Binding-site contacts:
Ligand atom N contacts residue NH21 of chain 1.PA at 2.8 Å (h-bond).
Ligand atom CB contacts residue NH21 of chain 1.PA at 3.5 Å.
Ligand atom CD1 contacts residue ASN33 of chain 1.E at 3.6 Å.
Ligand atom ND2 contacts residue LYS30 of chain 1.E at 3.9 Å.
Ligand atom NE2 contacts residue MET36 of chain 1.E at 3.9 Å.
Ligand atom O contacts residue NH21 of chain 1.PA at 3.6 Å.
Ligand atom N contacts residue GLU18 of chain 1.E at 3.8 Å.
Ligand atom CA contacts residue GLU18 of chain 1.E at 3.8 Å.
Ligand atom CD1 contacts residue LEU34 of chain 1.E at 3.1 Å (hydrophobic).
Ligand atom CG contacts residue VAL31 of chain 1.E at 3.4 Å (hydrophobic).
Ligand atom NH2 contacts residue GLU18 of chain 1.E at 4.0 Å.
Ligand atom OE1 contacts residue MET36 of chain 1.E at 3.7 Å.
Ligand atom C contacts residue NH21 of chain 1.PA at 1.3 Å.
Ligand atom NE2 contacts residue LEU34 of chain 1.E at 3.9 Å.
Ligand atom OD1 contacts residue LYS30 of chain 1.E at 3.0 Å.
Ligand atom OE1 contacts residue LEU35 of chain 1.E at 3.7 Å.
Ligand atom CD2 contacts residue THR32 of chain 1.E at 3.7 Å.
Ligand atom O contacts residue NH21 of chain 1.PA at 2.9 Å (h-bond).
Ligand atom CB contacts residue ILE22 of chain 1.E at 3.4 Å (hydrophobic).
Ligand atom C contacts residue ILE22 of chain 1.E at 3.7 Å (hydrophobic).
Ligand atom O contacts residue NH21 of chain 1.PA at 3.9 Å.
Ligand atom O contacts residue ILE22 of chain 1.E at 3.9 Å.
Ligand atom CG2 contacts residue LEU26 of chain 1.E at 3.5 Å (hydrophobic).
Ligand atom O contacts residue NH21 of chain 1.PA at 1.8 Å (h-bond).
Ligand atom CB contacts residue GLU18 of chain 1.E at 3.9 Å.
Ligand atom CG contacts residue LYS30 of chain 1.E at 3.9 Å.
Ligand atom O contacts residue GLU18 of chain 1.E at 3.9 Å.
Ligand atom C contacts residue NH21 of chain 1.PA at 3.1 Å.
Ligand atom ND2 contacts residue VAL31 of chain 1.E at 2.2 Å (h-bond).
Ligand atom N contacts residue ILE22 of chain 1.E at 3.7 Å.
Ligand atom CD2 contacts residue ASN33 of chain 1.E at 3.7 Å.
Ligand atom CB contacts residue GLU18 of chain 1.E at 3.4 Å.
Ligand atom C contacts residue GLU18 of chain 1.E at 3.9 Å.
Ligand atom CB contacts residue LEU34 of chain 1.E at 3.9 Å (hydrophobic).
Ligand atom OD1 contacts residue LYS38 of chain 1.E at 3.5 Å.
Ligand atom CG contacts residue LEU34 of chain 1.E at 3.8 Å (hydrophobic).
Ligand atom CG contacts residue LYS38 of chain 1.E at 3.9 Å.
Ligand atom CA contacts residue NH21 of chain 1.PA at 2.1 Å.
Ligand atom CD2 contacts residue VAL31 of chain 1.E at 3.9 Å (hydrophobic).
Ligand atom CG1 contacts residue ILE22 of chain 1.E at 3.8 Å (hydrophobic).

A small-molecule ligand and the protein it binds are described below.
Small molecule (SMILES): CC(C)C[C@@H]1NC(=O)[C@H](C)NC(=O)[C@]2(/C=C/CCCCCC[C@](C)(C(=O)N[C@H](C(=O)N[C@H](C=O)CC(N)=O)C(C)C)NC(=O)[C@H](CCC(N)=O)NC1=O)CCCCC/C=C/C[C@](C)(NC(=O)[C@H](CCC(N)=O)NC(=O)[C@@H](N)CC(N)=O)C(=O)N[C@@H](CCCN=C(N)N)C(=O)N[C@@H](C)C(=O)N[C@@H](CCC(N)=O)C(=O)N2

Sequence of chain 1.E:
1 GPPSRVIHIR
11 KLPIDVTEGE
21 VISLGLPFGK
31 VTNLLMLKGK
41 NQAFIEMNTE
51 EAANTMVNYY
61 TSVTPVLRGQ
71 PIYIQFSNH